The protein below binds the small molecule below.
Small molecule (SMILES): CC(=O)N[C@@H]1[C@@H](O)[C@H](O)[C@@H](CO)O[C@H]1O

Binding-site contacts:
Ligand atom C1 contacts residue ASN15 of chain 1.A at 1.5 Å.
Ligand atom C8 contacts residue ASN15 of chain 1.A at 3.3 Å.
Ligand atom C4 contacts residue ASN15 of chain 1.A at 4.4 Å.
Ligand atom C2 contacts residue ASN15 of chain 1.A at 2.5 Å.
Ligand atom C5 contacts residue ASN15 of chain 1.A at 3.8 Å.
Ligand atom O7 contacts residue ASN15 of chain 1.A at 3.5 Å (h-bond).
Ligand atom C3 contacts residue ASN15 of chain 1.A at 3.9 Å.
Ligand atom N2 contacts residue ASN15 of chain 1.A at 3.0 Å (h-bond).
Ligand atom C8 contacts residue SER16 of chain 1.A at 3.9 Å.
Ligand atom O5 contacts residue ASN15 of chain 1.A at 2.5 Å (h-bond).
Ligand atom C7 contacts residue ASN15 of chain 1.A at 3.4 Å.

Sequence of chain 1.A:
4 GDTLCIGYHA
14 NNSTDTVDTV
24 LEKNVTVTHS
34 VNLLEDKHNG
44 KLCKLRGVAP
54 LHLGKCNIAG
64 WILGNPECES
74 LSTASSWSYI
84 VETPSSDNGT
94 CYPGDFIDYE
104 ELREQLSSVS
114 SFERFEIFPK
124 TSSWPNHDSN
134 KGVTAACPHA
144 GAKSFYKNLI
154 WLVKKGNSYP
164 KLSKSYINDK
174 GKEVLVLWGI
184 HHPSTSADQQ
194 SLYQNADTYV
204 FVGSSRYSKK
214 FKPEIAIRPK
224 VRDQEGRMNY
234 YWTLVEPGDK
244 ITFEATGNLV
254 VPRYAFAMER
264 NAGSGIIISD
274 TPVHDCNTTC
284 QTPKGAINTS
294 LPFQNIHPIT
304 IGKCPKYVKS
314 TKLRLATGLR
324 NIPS